Sequence of chain 1.D:
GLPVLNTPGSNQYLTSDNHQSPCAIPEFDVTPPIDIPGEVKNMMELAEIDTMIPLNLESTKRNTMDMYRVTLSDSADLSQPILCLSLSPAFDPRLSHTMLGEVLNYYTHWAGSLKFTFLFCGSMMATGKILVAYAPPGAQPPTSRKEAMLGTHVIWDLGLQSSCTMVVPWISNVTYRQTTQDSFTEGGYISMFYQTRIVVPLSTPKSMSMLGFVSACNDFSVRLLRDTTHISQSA

Binding-site contacts:
Ligand atom C7 contacts residue TYR157 of chain 1.B at 3.5 Å (hydrophobic).
Ligand atom C8 contacts residue VAL194 of chain 1.B at 3.8 Å (hydrophobic).
Ligand atom N4 contacts residue ILE192 of chain 1.B at 3.6 Å.
Ligand atom C11 contacts residue PHE132 of chain 1.B at 3.5 Å (hydrophobic).
Ligand atom C22 contacts residue PHE236 of chain 1.B at 3.3 Å (hydrophobic).
Ligand atom N4 contacts residue LEU239 of chain 1.B at 3.6 Å.
Ligand atom C18 contacts residue TYR110 of chain 1.B at 3.8 Å (hydrophobic).
Ligand atom O23 contacts residue PHE236 of chain 1.B at 3.3 Å.
Ligand atom C21 contacts residue TYR203 of chain 1.B at 3.7 Å (hydrophobic).
Ligand atom C13 contacts residue ILE108 of chain 1.B at 3.6 Å (hydrophobic).
Ligand atom C7 contacts residue ILE25 of chain 1.D at 3.8 Å (hydrophobic).
Ligand atom N6 contacts residue VAL194 of chain 1.B at 3.6 Å.
Ligand atom C3 contacts residue ALA24 of chain 1.D at 3.6 Å (hydrophobic).
Ligand atom C7 contacts residue VAL194 of chain 1.B at 3.6 Å (hydrophobic).
Ligand atom C20 contacts residue PHE236 of chain 1.B at 3.4 Å (hydrophobic).
Ligand atom O23 contacts residue TYR110 of chain 1.B at 3.5 Å.
Ligand atom C10 contacts residue PHE132 of chain 1.B at 3.7 Å (hydrophobic).
Ligand atom C22 contacts residue TYR110 of chain 1.B at 3.3 Å (hydrophobic).
Ligand atom C19 contacts residue TYR110 of chain 1.B at 3.8 Å (hydrophobic).
Ligand atom C16 contacts residue MET130 of chain 1.B at 3.8 Å (hydrophobic).
Ligand atom N3 contacts residue ILE192 of chain 1.B at 3.7 Å.
Ligand atom C1 contacts residue ILE181 of chain 1.B at 3.5 Å (hydrophobic).
Ligand atom C12 contacts residue PHE236 of chain 1.B at 3.7 Å (hydrophobic).
Ligand atom O15 contacts residue MET130 of chain 1.B at 3.8 Å.
Ligand atom C9 contacts residue VAL194 of chain 1.B at 3.8 Å (hydrophobic).
Ligand atom C3 contacts residue TYR157 of chain 1.B at 3.4 Å (hydrophobic).
Ligand atom C4 contacts residue ALA24 of chain 1.D at 3.9 Å (hydrophobic).
Ligand atom C17 contacts residue MET130 of chain 1.B at 3.7 Å (hydrophobic).
Ligand atom C19 contacts residue PHE236 of chain 1.B at 3.6 Å (hydrophobic).
Ligand atom C10 contacts residue ILE108 of chain 1.B at 3.5 Å (hydrophobic).
Ligand atom C8 contacts residue TYR157 of chain 1.B at 3.4 Å (hydrophobic).
Ligand atom C25 contacts residue THR109 of chain 1.B at 3.2 Å.
Ligand atom C3 contacts residue PRO179 of chain 1.B at 3.6 Å (hydrophobic).
Ligand atom C13 contacts residue PHE236 of chain 1.B at 3.8 Å (hydrophobic).
Ligand atom C1 contacts residue ILE155 of chain 1.B at 3.8 Å (hydrophobic).
Ligand atom C4 contacts residue TYR157 of chain 1.B at 3.5 Å (hydrophobic).
Ligand atom O24 contacts residue THR109 of chain 1.B at 3.6 Å.
Ligand atom O24 contacts residue TYR110 of chain 1.B at 3.3 Å.
Ligand atom N3 contacts residue LEU239 of chain 1.B at 3.8 Å.
Ligand atom O24 contacts residue PHE236 of chain 1.B at 3.9 Å.

A protein and the small-molecule ligand that binds it are described below.
Small molecule (SMILES): CCOC(=O)c1ccc(OCCCC2CCN(c3ccc(C)nn3)CC2)cc1

Sequence of chain 1.B:
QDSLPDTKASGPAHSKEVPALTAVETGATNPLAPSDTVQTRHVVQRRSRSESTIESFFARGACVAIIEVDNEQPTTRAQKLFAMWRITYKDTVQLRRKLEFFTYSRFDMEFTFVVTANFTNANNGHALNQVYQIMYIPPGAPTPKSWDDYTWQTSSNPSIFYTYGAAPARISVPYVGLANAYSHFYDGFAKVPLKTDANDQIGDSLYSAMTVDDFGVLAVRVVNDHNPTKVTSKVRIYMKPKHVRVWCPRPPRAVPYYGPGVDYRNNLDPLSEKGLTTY